Sequence of chain 1.A:
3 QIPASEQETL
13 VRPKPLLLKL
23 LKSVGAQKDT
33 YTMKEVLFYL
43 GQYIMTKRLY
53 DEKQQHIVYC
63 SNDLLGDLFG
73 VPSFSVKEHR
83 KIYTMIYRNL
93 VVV

The small molecule below binds the protein below.
Small molecule (SMILES): CC[C@@H](CS(=O)(=O)C(C)(C)C)N1C(=O)[C@@](C)(CC(=O)O)C[C@H](c2cccc(Cl)c2)[C@H]1c1ccc(Cl)cc1

Binding-site contacts:
Ligand atom C11 contacts residue LEU39 of chain 1.A at 3.6 Å (hydrophobic).
Ligand atom C9 contacts residue ILE84 of chain 1.A at 3.9 Å (hydrophobic).
Ligand atom C28 contacts residue GLY43 of chain 1.A at 3.4 Å.
Ligand atom C2 contacts residue HIS81 of chain 1.A at 3.9 Å.
Ligand atom C28 contacts residue GLN44 of chain 1.A at 3.4 Å.
Ligand atom C20 contacts residue GLY43 of chain 1.A at 3.9 Å.
Ligand atom O3 contacts residue VAL78 of chain 1.A at 3.5 Å (h-bond).
Ligand atom C23 contacts residue VAL78 of chain 1.A at 3.7 Å (hydrophobic).
Ligand atom C12 contacts residue GLY43 of chain 1.A at 3.8 Å.
Ligand atom C3 contacts residue HIS81 of chain 1.A at 4.1 Å.
Ligand atom C11 contacts residue GLY43 of chain 1.A at 3.8 Å.
Ligand atom C23 contacts residue HIS81 of chain 1.A at 3.8 Å.
Ligand atom C9 contacts residue PHE76 of chain 1.A at 4.0 Å (hydrophobic).
Ligand atom C22 contacts residue GLY43 of chain 1.A at 3.9 Å.
Ligand atom CL2 contacts residue TYR85 of chain 1.A at 3.6 Å.
Ligand atom C26 contacts residue PHE40 of chain 1.A at 3.7 Å (hydrophobic).
Ligand atom C15 contacts residue TYR85 of chain 1.A at 3.9 Å (hydrophobic).
Ligand atom CL1 contacts residue LEU42 of chain 1.A at 4.0 Å.
Ligand atom O3 contacts residue HIS81 of chain 1.A at 2.7 Å (h-bond).
Ligand atom CL1 contacts residue ILE46 of chain 1.A at 3.9 Å.
Ligand atom C22 contacts residue ILE46 of chain 1.A at 3.4 Å (hydrophobic).
Ligand atom CL1 contacts residue PHE71 of chain 1.A at 3.9 Å.
Ligand atom C10 contacts residue ILE46 of chain 1.A at 4.0 Å (hydrophobic).
Ligand atom CL2 contacts residue HIS81 of chain 1.A at 3.5 Å.
Ligand atom C16 contacts residue HIS81 of chain 1.A at 3.7 Å.
Ligand atom CL1 contacts residue ILE84 of chain 1.A at 3.8 Å.
Ligand atom O2 contacts residue LYS79 of chain 1.A at 3.3 Å.
Ligand atom O4 contacts residue GLY43 of chain 1.A at 3.5 Å.
Ligand atom C21 contacts residue VAL78 of chain 1.A at 3.6 Å (hydrophobic).
Ligand atom C15 contacts residue LEU39 of chain 1.A at 3.6 Å (hydrophobic).
Ligand atom C12 contacts residue LEU39 of chain 1.A at 3.5 Å (hydrophobic).
Ligand atom C18 contacts residue GLY43 of chain 1.A at 4.0 Å.
Ligand atom C20 contacts residue MET47 of chain 1.A at 4.0 Å (hydrophobic).
Ligand atom C6 contacts residue HIS81 of chain 1.A at 3.7 Å.
Ligand atom CL2 contacts residue ILE84 of chain 1.A at 3.6 Å.
Ligand atom C16 contacts residue LEU39 of chain 1.A at 3.9 Å (hydrophobic).
Ligand atom O4 contacts residue LEU39 of chain 1.A at 3.9 Å.
Ligand atom C28 contacts residue PHE40 of chain 1.A at 3.8 Å (hydrophobic).
Ligand atom C17 contacts residue HIS81 of chain 1.A at 3.4 Å.
Ligand atom C14 contacts residue LEU39 of chain 1.A at 3.9 Å (hydrophobic).